This protein binds this small molecule.
Small molecule (SMILES): CC(C)[C@H](NC(=O)[C@H](CCCN=C(N)N)NC(=O)[C@@H](N)CCC(=O)O)C(=O)N[C@H](C=O)CCCCN

Binding-site contacts:
Ligand atom CG2 contacts residue PHE76 of chain 9.B at 3.8 Å (hydrophobic).

Sequence of chain 9.B:
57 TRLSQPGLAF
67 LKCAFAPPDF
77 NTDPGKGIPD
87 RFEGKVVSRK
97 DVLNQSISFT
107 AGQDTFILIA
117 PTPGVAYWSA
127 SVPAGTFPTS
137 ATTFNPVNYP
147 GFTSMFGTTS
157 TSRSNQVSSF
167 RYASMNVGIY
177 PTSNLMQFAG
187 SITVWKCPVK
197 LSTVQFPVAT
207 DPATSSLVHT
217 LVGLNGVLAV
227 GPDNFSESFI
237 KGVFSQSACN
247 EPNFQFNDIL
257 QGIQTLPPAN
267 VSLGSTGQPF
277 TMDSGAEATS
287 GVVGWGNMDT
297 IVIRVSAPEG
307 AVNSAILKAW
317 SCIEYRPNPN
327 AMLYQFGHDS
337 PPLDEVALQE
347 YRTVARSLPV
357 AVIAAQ